A protein and the small-molecule ligand that binds it are described below.
Small molecule (SMILES): CC(=O)N[C@H]1[C@H](O[C@H]2[C@H](O)[C@@H](NC(C)=O)CO[C@@H]2CO)O[C@H](CO)[C@@H](O[C@@H]2O[C@H](CO)[C@@H](O)[C@H](O)[C@@H]2O)[C@@H]1O

Sequence of chain 14.E:
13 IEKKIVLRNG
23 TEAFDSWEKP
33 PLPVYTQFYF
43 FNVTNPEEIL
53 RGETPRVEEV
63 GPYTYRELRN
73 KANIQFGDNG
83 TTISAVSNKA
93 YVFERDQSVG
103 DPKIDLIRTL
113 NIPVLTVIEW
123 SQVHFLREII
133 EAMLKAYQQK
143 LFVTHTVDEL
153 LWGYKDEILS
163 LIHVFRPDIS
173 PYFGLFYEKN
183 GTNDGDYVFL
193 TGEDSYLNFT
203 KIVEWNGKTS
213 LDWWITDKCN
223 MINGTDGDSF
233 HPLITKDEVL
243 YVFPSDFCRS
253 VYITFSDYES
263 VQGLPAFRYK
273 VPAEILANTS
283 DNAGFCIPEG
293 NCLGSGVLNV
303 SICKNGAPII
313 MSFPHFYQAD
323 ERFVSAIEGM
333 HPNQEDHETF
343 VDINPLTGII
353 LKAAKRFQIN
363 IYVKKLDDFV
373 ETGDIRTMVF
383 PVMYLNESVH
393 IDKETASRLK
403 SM

Binding-site contacts:
Ligand atom O4 contacts residue MET223 of chain 14.E at 3.7 Å.
Ligand atom O7 contacts residue LYS220 of chain 14.E at 4.0 Å.
Ligand atom C3 contacts residue LYS220 of chain 14.E at 4.1 Å.
Ligand atom O3 contacts residue ASP283 of chain 14.E at 4.3 Å.
Ligand atom O7 contacts residue ARG251 of chain 14.E at 4.3 Å.
Ligand atom C2 contacts residue LYS220 of chain 14.E at 3.8 Å.
Ligand atom N2 contacts residue LYS220 of chain 14.E at 4.1 Å.
Ligand atom O7 contacts residue ASN225 of chain 14.E at 2.9 Å (h-bond).
Ligand atom C6 contacts residue ASP283 of chain 14.E at 3.8 Å.
Ligand atom O3 contacts residue LYS220 of chain 14.E at 3.8 Å.
Ligand atom O7 contacts residue MET223 of chain 14.E at 3.5 Å.
Ligand atom O7 contacts residue SER252 of chain 14.E at 2.9 Å (h-bond).
Ligand atom O4 contacts residue LYS220 of chain 14.E at 4.2 Å.
Ligand atom C8 contacts residue SER252 of chain 14.E at 3.4 Å.
Ligand atom C7 contacts residue SER252 of chain 14.E at 3.5 Å.
Ligand atom O5 contacts residue LYS220 of chain 14.E at 3.4 Å.
Ligand atom C5 contacts residue MET223 of chain 14.E at 4.0 Å (hydrophobic).
Ligand atom C1 contacts residue LYS220 of chain 14.E at 4.0 Å.
Ligand atom C8 contacts residue ARG251 of chain 14.E at 3.5 Å.
Ligand atom C4 contacts residue ASN225 of chain 14.E at 4.2 Å.
Ligand atom C1 contacts residue LYS220 of chain 14.E at 4.2 Å.
Ligand atom N2 contacts residue ASN225 of chain 14.E at 3.0 Å (h-bond).
Ligand atom C1 contacts residue ASN225 of chain 14.E at 1.4 Å.
Ligand atom C3 contacts residue MET223 of chain 14.E at 3.7 Å (hydrophobic).
Ligand atom C4 contacts residue MET223 of chain 14.E at 4.0 Å (hydrophobic).
Ligand atom O6 contacts residue ASP283 of chain 14.E at 3.8 Å.
Ligand atom C7 contacts residue MET223 of chain 14.E at 3.6 Å (hydrophobic).
Ligand atom O6 contacts residue TYR243 of chain 14.E at 4.0 Å.
Ligand atom C3 contacts residue ASN225 of chain 14.E at 3.8 Å.
Ligand atom C6 contacts residue LYS220 of chain 14.E at 4.0 Å.
Ligand atom N2 contacts residue MET223 of chain 14.E at 3.8 Å.
Ligand atom C4 contacts residue LYS220 of chain 14.E at 3.4 Å.
Ligand atom C2 contacts residue ASP283 of chain 14.E at 3.8 Å.
Ligand atom C7 contacts residue ARG251 of chain 14.E at 4.0 Å.
Ligand atom C5 contacts residue ASN225 of chain 14.E at 3.6 Å.
Ligand atom C8 contacts residue MET223 of chain 14.E at 3.3 Å (hydrophobic).
Ligand atom C7 contacts residue ASN225 of chain 14.E at 3.2 Å.
Ligand atom C5 contacts residue LYS220 of chain 14.E at 4.0 Å.
Ligand atom O5 contacts residue ASN225 of chain 14.E at 2.3 Å (h-bond).
Ligand atom C2 contacts residue ASN225 of chain 14.E at 2.5 Å.